This small molecule binds to this protein.
Small molecule (SMILES): [H]/N=C(\N)c1ccc(CNC(=O)[C@@H]2CCCN2C(=O)CNC2CCCCCCC2)cc1

Sequence of chain 1.B:
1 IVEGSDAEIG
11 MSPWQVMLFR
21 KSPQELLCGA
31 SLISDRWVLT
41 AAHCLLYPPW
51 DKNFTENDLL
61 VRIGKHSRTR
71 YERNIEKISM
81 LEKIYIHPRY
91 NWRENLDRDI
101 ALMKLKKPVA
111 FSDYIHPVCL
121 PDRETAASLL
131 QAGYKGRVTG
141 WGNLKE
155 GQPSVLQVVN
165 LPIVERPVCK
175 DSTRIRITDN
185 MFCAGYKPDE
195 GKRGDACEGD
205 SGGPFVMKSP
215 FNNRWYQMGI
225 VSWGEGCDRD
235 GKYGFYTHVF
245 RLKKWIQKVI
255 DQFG

Binding-site contacts:
Ligand atom C44 contacts residue GLU94 of chain 1.B at 3.3 Å.
Ligand atom N47 contacts residue TRP227 of chain 1.B at 3.6 Å.
Ligand atom C29 contacts residue VAL225 of chain 1.B at 3.8 Å (hydrophobic).
Ligand atom C2 contacts residue HIS43 of chain 1.B at 3.6 Å.
Ligand atom N23 contacts residue SER226 of chain 1.B at 3.1 Å (h-bond).
Ligand atom C47 contacts residue TRP227 of chain 1.B at 3.3 Å (hydrophobic).
Ligand atom O32 contacts residue GLY228 of chain 1.B at 3.6 Å.
Ligand atom C30 contacts residue VAL225 of chain 1.B at 3.8 Å (hydrophobic).
Ligand atom C4 contacts residue TRP50 of chain 1.B at 3.6 Å (hydrophobic).
Ligand atom C4 contacts residue TYR47 of chain 1.B at 3.4 Å (hydrophobic).
Ligand atom C26 contacts residue GLY228 of chain 1.B at 3.7 Å.
Ligand atom O32 contacts residue TRP227 of chain 1.B at 3.6 Å.
Ligand atom C28 contacts residue ALA200 of chain 1.B at 3.6 Å (hydrophobic).
Ligand atom C21 contacts residue ALA200 of chain 1.B at 2.9 Å (hydrophobic).
Ligand atom C28 contacts residue TRP227 of chain 1.B at 3.7 Å (hydrophobic).
Ligand atom N46 contacts residue CYS231 of chain 1.B at 3.8 Å.
Ligand atom N23 contacts residue HIS43 of chain 1.B at 3.8 Å.
Ligand atom C3 contacts residue TYR47 of chain 1.B at 3.3 Å (hydrophobic).
Ligand atom C21 contacts residue ASP199 of chain 1.B at 3.4 Å.
Ligand atom C7 contacts residue SER226 of chain 1.B at 3.8 Å.
Ligand atom N46 contacts residue GLY230 of chain 1.B at 3.1 Å (h-bond).
Ligand atom N47 contacts residue GLY238 of chain 1.B at 3.2 Å.
Ligand atom C48 contacts residue TRP227 of chain 1.B at 3.4 Å (hydrophobic).
Ligand atom C27 contacts residue GLY228 of chain 1.B at 3.3 Å.
Ligand atom C47 contacts residue ILE179 of chain 1.B at 3.6 Å (hydrophobic).
Ligand atom N47 contacts residue ASP199 of chain 1.B at 2.8 Å (salt-bridge).
Ligand atom C21 contacts residue TRP227 of chain 1.B at 3.8 Å (hydrophobic).
Ligand atom C1 contacts residue SER226 of chain 1.B at 3.9 Å.
Ligand atom C45 contacts residue GLU94 of chain 1.B at 3.8 Å.
Ligand atom N23 contacts residue SER205 of chain 1.B at 3.8 Å.
Ligand atom C2 contacts residue LEU96 of chain 1.B at 3.8 Å (hydrophobic).
Ligand atom N46 contacts residue ALA200 of chain 1.B at 2.8 Å (h-bond).
Ligand atom C3 contacts residue TRP50 of chain 1.B at 3.9 Å (hydrophobic).
Ligand atom C1 contacts residue LEU96 of chain 1.B at 3.9 Å (hydrophobic).
Ligand atom N47 contacts residue ALA200 of chain 1.B at 3.3 Å (h-bond).
Ligand atom N46 contacts residue ASP199 of chain 1.B at 2.8 Å (salt-bridge).
Ligand atom C46 contacts residue ASN95 of chain 1.B at 3.8 Å.
Ligand atom C24 contacts residue SER205 of chain 1.B at 3.3 Å.
Ligand atom C28 contacts residue GLY228 of chain 1.B at 3.7 Å.
Ligand atom C27 contacts residue TRP227 of chain 1.B at 3.7 Å (hydrophobic).